Sequence of chain 1.D:
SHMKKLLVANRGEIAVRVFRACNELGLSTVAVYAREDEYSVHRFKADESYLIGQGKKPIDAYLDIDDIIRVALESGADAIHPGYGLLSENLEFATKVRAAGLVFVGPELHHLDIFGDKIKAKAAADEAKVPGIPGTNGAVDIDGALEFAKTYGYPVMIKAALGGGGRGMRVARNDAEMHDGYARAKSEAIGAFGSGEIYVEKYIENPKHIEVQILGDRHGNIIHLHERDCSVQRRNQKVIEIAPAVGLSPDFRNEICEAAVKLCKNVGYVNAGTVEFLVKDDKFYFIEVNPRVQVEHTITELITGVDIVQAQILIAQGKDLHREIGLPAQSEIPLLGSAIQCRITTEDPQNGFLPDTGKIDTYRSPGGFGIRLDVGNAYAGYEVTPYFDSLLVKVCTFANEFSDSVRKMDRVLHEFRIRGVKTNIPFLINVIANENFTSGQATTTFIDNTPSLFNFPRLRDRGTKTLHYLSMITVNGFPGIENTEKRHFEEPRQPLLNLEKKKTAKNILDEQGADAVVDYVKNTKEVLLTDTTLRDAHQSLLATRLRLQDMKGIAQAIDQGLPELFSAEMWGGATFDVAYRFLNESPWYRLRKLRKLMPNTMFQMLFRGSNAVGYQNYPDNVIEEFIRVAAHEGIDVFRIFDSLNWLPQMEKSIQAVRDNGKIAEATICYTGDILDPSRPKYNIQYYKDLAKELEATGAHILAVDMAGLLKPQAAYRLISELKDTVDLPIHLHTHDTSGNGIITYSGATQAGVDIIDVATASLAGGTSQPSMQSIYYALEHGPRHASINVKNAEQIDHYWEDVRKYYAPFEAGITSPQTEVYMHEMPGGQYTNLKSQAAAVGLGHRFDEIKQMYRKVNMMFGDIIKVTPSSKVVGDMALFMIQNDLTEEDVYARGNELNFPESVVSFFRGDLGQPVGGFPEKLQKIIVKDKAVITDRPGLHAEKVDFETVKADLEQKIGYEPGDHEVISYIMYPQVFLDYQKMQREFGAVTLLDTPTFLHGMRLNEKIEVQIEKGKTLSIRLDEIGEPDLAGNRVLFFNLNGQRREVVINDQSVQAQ

Sequence of chain 1.A:
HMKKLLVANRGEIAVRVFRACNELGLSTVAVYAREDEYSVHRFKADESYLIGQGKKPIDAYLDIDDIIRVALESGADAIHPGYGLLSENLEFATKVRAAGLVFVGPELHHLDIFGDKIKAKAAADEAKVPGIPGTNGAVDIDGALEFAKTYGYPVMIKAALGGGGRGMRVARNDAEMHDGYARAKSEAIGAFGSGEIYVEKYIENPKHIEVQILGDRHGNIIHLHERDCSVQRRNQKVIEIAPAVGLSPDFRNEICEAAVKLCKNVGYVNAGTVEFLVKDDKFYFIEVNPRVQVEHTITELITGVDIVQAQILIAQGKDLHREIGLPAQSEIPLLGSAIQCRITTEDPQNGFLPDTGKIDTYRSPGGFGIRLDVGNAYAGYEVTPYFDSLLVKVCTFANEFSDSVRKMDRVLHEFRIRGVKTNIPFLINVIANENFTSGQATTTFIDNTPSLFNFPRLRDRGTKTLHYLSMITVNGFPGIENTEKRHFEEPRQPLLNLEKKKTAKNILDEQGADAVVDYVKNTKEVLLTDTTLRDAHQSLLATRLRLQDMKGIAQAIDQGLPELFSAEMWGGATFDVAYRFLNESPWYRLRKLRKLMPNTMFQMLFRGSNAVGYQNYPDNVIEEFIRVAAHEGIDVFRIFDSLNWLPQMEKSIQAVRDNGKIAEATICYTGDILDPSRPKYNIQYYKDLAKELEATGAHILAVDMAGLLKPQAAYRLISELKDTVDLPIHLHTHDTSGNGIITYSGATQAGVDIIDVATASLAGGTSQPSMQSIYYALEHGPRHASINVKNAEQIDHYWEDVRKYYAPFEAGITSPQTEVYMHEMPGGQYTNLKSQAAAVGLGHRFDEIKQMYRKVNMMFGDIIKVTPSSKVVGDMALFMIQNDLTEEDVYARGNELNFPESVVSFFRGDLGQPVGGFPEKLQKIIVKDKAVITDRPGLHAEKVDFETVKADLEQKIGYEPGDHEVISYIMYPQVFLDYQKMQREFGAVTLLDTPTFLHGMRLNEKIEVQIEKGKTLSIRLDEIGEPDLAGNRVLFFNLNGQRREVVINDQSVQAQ

A small-molecule ligand and the protein it binds are described below.
Small molecule (SMILES): Nc1ncnc2c1ncn2[C@@H]1O[C@@H]2CO[P](=O)(O)O[C@H]3[C@@H](O)[C@H](n4cnc5c(N)ncnc54)O[C@@H]3CO[P](=O)(O)O[C@H]2[C@H]1O

Binding-site contacts:
Ligand atom N31 contacts residue TYR721 of chain 1.A at 3.9 Å.
Ligand atom N1 contacts residue TYR721 of chain 1.D at 3.7 Å.
Ligand atom O2P1 contacts residue GLN755 of chain 1.A at 3.3 Å.
Ligand atom O5' contacts residue GLY752 of chain 1.D at 3.8 Å.
Ligand atom N7 contacts residue TYR721 of chain 1.D at 3.4 Å.
Ligand atom O2P1 contacts residue SER751 of chain 1.A at 2.3 Å (h-bond).
Ligand atom C6 contacts residue TYR721 of chain 1.D at 3.4 Å (hydrophobic).
Ligand atom O1P1 contacts residue GLN755 of chain 1.A at 3.3 Å.
Ligand atom C5'1 contacts residue ILE748 of chain 1.A at 3.9 Å (hydrophobic).
Ligand atom O5'1 contacts residue GLN755 of chain 1.A at 3.8 Å.
Ligand atom O3' contacts residue SER751 of chain 1.A at 3.7 Å.
Ligand atom N71 contacts residue TYR721 of chain 1.A at 3.3 Å.
Ligand atom C5' contacts residue SER751 of chain 1.D at 3.3 Å.
Ligand atom C41 contacts residue TYR721 of chain 1.A at 3.7 Å (hydrophobic).
Ligand atom O5' contacts residue SER751 of chain 1.D at 3.9 Å.
Ligand atom O2' contacts residue GLN718 of chain 1.D at 3.5 Å (h-bond).
Ligand atom C81 contacts residue TYR721 of chain 1.A at 3.7 Å (hydrophobic).
Ligand atom N61 contacts residue TYR721 of chain 1.A at 3.3 Å.
Ligand atom O2P contacts residue SER751 of chain 1.D at 3.3 Å (h-bond).
Ligand atom C5'1 contacts residue GLY752 of chain 1.A at 3.7 Å.
Ligand atom N91 contacts residue TYR721 of chain 1.A at 3.8 Å.
Ligand atom O4' contacts residue GLY752 of chain 1.D at 3.2 Å.
Ligand atom C61 contacts residue TYR721 of chain 1.A at 3.4 Å (hydrophobic).
Ligand atom O2'1 contacts residue GLN718 of chain 1.A at 3.7 Å.
Ligand atom C8 contacts residue TYR721 of chain 1.D at 3.8 Å (hydrophobic).
Ligand atom P1 contacts residue GLN755 of chain 1.A at 3.6 Å.
Ligand atom O4'1 contacts residue GLY752 of chain 1.A at 3.2 Å.
Ligand atom N11 contacts residue TYR721 of chain 1.A at 3.7 Å.
Ligand atom N6 contacts residue TYR721 of chain 1.D at 3.2 Å.
Ligand atom C51 contacts residue TYR721 of chain 1.A at 3.5 Å (hydrophobic).
Ligand atom P contacts residue GLN755 of chain 1.D at 3.7 Å.
Ligand atom P1 contacts residue SER751 of chain 1.A at 3.4 Å.
Ligand atom C4 contacts residue TYR721 of chain 1.D at 3.8 Å (hydrophobic).
Ligand atom C5' contacts residue GLY752 of chain 1.D at 3.7 Å.
Ligand atom O2P contacts residue GLN755 of chain 1.D at 3.3 Å.
Ligand atom C5' contacts residue ILE748 of chain 1.D at 3.8 Å (hydrophobic).
Ligand atom O1P contacts residue GLN755 of chain 1.D at 3.2 Å.
Ligand atom N9 contacts residue TYR721 of chain 1.D at 3.9 Å.
Ligand atom O5'1 contacts residue GLY752 of chain 1.A at 3.8 Å.
Ligand atom C5 contacts residue TYR721 of chain 1.D at 3.5 Å (hydrophobic).